Sequence of chain 1.A:
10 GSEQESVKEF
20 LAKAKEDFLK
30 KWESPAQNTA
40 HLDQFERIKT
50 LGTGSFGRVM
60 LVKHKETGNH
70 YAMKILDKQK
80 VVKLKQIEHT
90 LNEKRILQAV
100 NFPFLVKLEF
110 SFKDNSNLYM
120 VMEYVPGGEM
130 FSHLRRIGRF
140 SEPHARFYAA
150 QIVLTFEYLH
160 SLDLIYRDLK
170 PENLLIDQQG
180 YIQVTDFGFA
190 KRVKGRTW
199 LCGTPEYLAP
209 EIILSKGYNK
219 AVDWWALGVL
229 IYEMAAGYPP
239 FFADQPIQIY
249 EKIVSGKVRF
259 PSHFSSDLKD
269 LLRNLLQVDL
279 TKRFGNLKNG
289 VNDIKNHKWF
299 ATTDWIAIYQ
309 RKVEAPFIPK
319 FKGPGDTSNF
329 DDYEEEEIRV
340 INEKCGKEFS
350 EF

Binding-site contacts:
Ligand atom C9 contacts residue LEU50 of chain 1.A at 3.5 Å (hydrophobic).
Ligand atom O contacts residue SER54 of chain 1.A at 3.0 Å (h-bond).
Ligand atom C5 contacts residue THR52 of chain 1.A at 3.2 Å.
Ligand atom N4 contacts residue VAL124 of chain 1.A at 3.2 Å (h-bond).
Ligand atom NH2 contacts residue GLU231 of chain 1.A at 3.0 Å (salt-bridge).
Ligand atom CA contacts residue PHE55 of chain 1.A at 3.6 Å (hydrophobic).
Ligand atom C2 contacts residue LEU50 of chain 1.A at 3.6 Å (hydrophobic).
Ligand atom C4 contacts residue LEU174 of chain 1.A at 3.4 Å (hydrophobic).
Ligand atom O2 contacts residue GLY56 of chain 1.A at 3.2 Å (h-bond).
Ligand atom N4 contacts residue ALA71 of chain 1.A at 3.6 Å.
Ligand atom C6 contacts residue ALA71 of chain 1.A at 3.3 Å (hydrophobic).
Ligand atom C7 contacts residue THR184 of chain 1.A at 3.2 Å.
Ligand atom O contacts residue GLY53 of chain 1.A at 3.0 Å.
Ligand atom N3 contacts residue ALA71 of chain 1.A at 3.4 Å.
Ligand atom C6 contacts residue VAL58 of chain 1.A at 3.5 Å (hydrophobic).
Ligand atom C contacts residue SER54 of chain 1.A at 3.5 Å.
Ligand atom CD contacts residue GLU204 of chain 1.A at 3.6 Å.
Ligand atom C4 contacts residue GLY56 of chain 1.A at 3.5 Å.
Ligand atom N2 contacts residue LEU174 of chain 1.A at 3.3 Å.
Ligand atom N4 contacts residue TYR123 of chain 1.A at 3.6 Å.
Ligand atom N2 contacts residue LEU50 of chain 1.A at 3.6 Å.
Ligand atom CZ contacts residue GLU171 of chain 1.A at 3.2 Å.
Ligand atom C9 contacts residue TYR123 of chain 1.A at 3.6 Å (hydrophobic).
Ligand atom N2 contacts residue PHE328 of chain 1.A at 3.4 Å.
Ligand atom NH1 contacts residue GLU171 of chain 1.A at 2.8 Å (salt-bridge).
Ligand atom NH1 contacts residue GLU128 of chain 1.A at 3.4 Å (salt-bridge).
Ligand atom NE contacts residue GLU171 of chain 1.A at 3.2 Å (salt-bridge).
Ligand atom N3 contacts residue GLU122 of chain 1.A at 2.9 Å (salt-bridge).
Ligand atom CA contacts residue SER54 of chain 1.A at 3.5 Å.
Ligand atom C2 contacts residue GLU128 of chain 1.A at 3.6 Å.
Ligand atom C9 contacts residue PHE328 of chain 1.A at 3.5 Å (hydrophobic).
Ligand atom C7 contacts residue ASP185 of chain 1.A at 3.6 Å.
Ligand atom C8 contacts residue THR184 of chain 1.A at 3.2 Å.
Ligand atom O2 contacts residue SER54 of chain 1.A at 3.3 Å (h-bond).
Ligand atom O3 contacts residue GLY51 of chain 1.A at 3.4 Å.
Ligand atom N contacts residue PHE55 of chain 1.A at 3.5 Å.
Ligand atom NH2 contacts residue GLU128 of chain 1.A at 3.2 Å (salt-bridge).
Ligand atom C1 contacts residue PHE55 of chain 1.A at 3.6 Å (hydrophobic).
Ligand atom O2 contacts residue PHE55 of chain 1.A at 3.0 Å (h-bond).
Ligand atom C9 contacts residue VAL124 of chain 1.A at 3.5 Å (hydrophobic).

The protein below binds the small molecule below.
Small molecule (SMILES): C[C@@H](NC(=O)CCCCCCCC(=O)N1CCN(c2ncnc3[nH]ccc23)CC1)C(=O)N[C@H](CCCN=C(N)N)C(=O)N[C@H](CCCN=C(N)N)C(=O)N[C@H](CCCN=C(N)N)C(=O)N[C@H](CCCN=C(N)N)C(N)=O